The protein below binds the small molecule below.
Small molecule (SMILES): CCOC(=O)C=C[C@H](C[C@@H]1CCNC1=O)NC(=O)[C@H](Cc1ccccc1)NC(=O)C(=O)NCCC1CC1

Sequence of chain 1.A:
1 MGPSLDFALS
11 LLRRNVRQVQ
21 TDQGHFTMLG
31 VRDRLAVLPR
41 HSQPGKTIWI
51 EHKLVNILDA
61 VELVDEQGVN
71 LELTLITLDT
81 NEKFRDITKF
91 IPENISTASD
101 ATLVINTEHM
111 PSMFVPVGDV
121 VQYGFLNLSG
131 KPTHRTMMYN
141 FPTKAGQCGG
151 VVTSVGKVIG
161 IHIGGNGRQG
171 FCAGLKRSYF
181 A

Binding-site contacts:
Ligand atom O21 contacts residue GLY164 of chain 1.A at 3.5 Å.
Ligand atom C1 contacts residue ASN127 of chain 1.A at 3.4 Å.
Ligand atom C13 contacts residue GLY165 of chain 1.A at 3.4 Å.
Ligand atom O5 contacts residue LEU128 of chain 1.A at 3.7 Å.
Ligand atom O1 contacts residue GLY165 of chain 1.A at 3.4 Å (h-bond).
Ligand atom C2 contacts residue ILE163 of chain 1.A at 3.3 Å (hydrophobic).
Ligand atom N contacts residue ILE163 of chain 1.A at 3.1 Å (h-bond).
Ligand atom C5 contacts residue HIS41 of chain 1.A at 3.5 Å.
Ligand atom C11 contacts residue LYS144 of chain 1.A at 3.7 Å.
Ligand atom O5 contacts residue SER129 of chain 1.A at 2.6 Å (h-bond).
Ligand atom O1 contacts residue THR143 of chain 1.A at 2.8 Å (h-bond).
Ligand atom C12 contacts residue GLY165 of chain 1.A at 3.5 Å.
Ligand atom C6 contacts residue LEU128 of chain 1.A at 3.2 Å (hydrophobic).
Ligand atom C10 contacts residue CYS148 of chain 1.A at 2.8 Å (hydrophobic).
Ligand atom C8 contacts residue LEU128 of chain 1.A at 3.5 Å (hydrophobic).
Ligand atom C24 contacts residue ASN127 of chain 1.A at 3.7 Å.
Ligand atom O3 contacts residue GLY146 of chain 1.A at 2.6 Å (h-bond).
Ligand atom C7 contacts residue ARG40 of chain 1.A at 3.5 Å.
Ligand atom C27 contacts residue LEU128 of chain 1.A at 3.7 Å (hydrophobic).
Ligand atom C4 contacts residue HIS41 of chain 1.A at 3.7 Å.
Ligand atom C14 contacts residue CYS148 of chain 1.A at 1.8 Å (hydrophobic).
Ligand atom O21 contacts residue GLY165 of chain 1.A at 3.2 Å (h-bond).
Ligand atom C11 contacts residue CYS148 of chain 1.A at 3.4 Å (hydrophobic).
Ligand atom C23 contacts residue GLY165 of chain 1.A at 3.5 Å.
Ligand atom C5 contacts residue ILE163 of chain 1.A at 3.6 Å (hydrophobic).
Ligand atom O1 contacts residue GLY164 of chain 1.A at 3.5 Å.
Ligand atom C7 contacts residue LEU128 of chain 1.A at 3.5 Å (hydrophobic).
Ligand atom C5 contacts residue LEU128 of chain 1.A at 3.6 Å (hydrophobic).
Ligand atom C13 contacts residue THR143 of chain 1.A at 3.4 Å.
Ligand atom C6 contacts residue GLU72 of chain 1.A at 3.5 Å.
Ligand atom O1 contacts residue LYS144 of chain 1.A at 3.4 Å (salt-bridge).
Ligand atom C21 contacts residue GLY165 of chain 1.A at 2.7 Å.
Ligand atom C7 contacts residue GLU72 of chain 1.A at 3.6 Å.
Ligand atom O3 contacts residue ALA145 of chain 1.A at 3.2 Å.
Ligand atom N contacts residue CYS148 of chain 1.A at 3.1 Å (h-bond).
Ligand atom C15 contacts residue HIS41 of chain 1.A at 3.3 Å.
Ligand atom N1 contacts residue LYS144 of chain 1.A at 3.6 Å.
Ligand atom N1 contacts residue THR143 of chain 1.A at 3.0 Å (h-bond).
Ligand atom O1 contacts residue HIS162 of chain 1.A at 3.2 Å (h-bond).
Ligand atom C15 contacts residue CYS148 of chain 1.A at 2.8 Å (hydrophobic).